Sequence of chain 1.VC:
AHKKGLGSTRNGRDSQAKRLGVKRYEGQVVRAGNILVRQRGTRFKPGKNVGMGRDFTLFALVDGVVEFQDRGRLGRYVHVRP

Binding-site contacts:
Ligand atom N3 contacts residue MG1 of chain 1.NW at 3.7 Å.
Ligand atom OP1 contacts residue ALA2 of chain 1.VC at 3.4 Å.
Ligand atom OP1 contacts residue MG1 of chain 1.PS at 3.6 Å.
Ligand atom O2 contacts residue MG1 of chain 1.NW at 2.3 Å.
Ligand atom C2 contacts residue MG1 of chain 1.NW at 3.3 Å.

The protein below binds the small molecule below.
Small molecule (SMILES): COc1ccc(C[C@H](N)C(=O)N[C@H]2[C@@H](O)[C@H](n3cnc4c(N(C)C)ncnc43)O[C@@H]2CO[P](=O)(O)O[C@H]2[C@@H](O)[C@H](n3ccc(N)nc3=O)O[C@@H]2CO[P](=O)(O)O[C@H]2[C@@H](O)[C@H](n3ccc(N)nc3=O)O[C@@H]2CO)cc1